Sequence of chain 1.B:
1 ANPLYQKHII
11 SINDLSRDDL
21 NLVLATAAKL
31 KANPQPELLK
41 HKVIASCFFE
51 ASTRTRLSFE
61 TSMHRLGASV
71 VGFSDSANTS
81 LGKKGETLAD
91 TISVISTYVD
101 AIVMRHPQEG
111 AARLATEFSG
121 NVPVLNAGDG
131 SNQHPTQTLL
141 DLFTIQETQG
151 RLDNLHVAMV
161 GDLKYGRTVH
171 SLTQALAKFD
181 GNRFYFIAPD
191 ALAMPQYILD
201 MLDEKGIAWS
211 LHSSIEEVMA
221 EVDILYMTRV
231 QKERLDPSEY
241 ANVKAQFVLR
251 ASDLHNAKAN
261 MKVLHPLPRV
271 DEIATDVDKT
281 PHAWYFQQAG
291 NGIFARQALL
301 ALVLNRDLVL

Binding-site contacts:
Ligand atom C2 contacts residue THR168 of chain 1.A at 3.8 Å.
Ligand atom O3P contacts residue ARG105 of chain 1.A at 3.1 Å (salt-bridge).
Ligand atom O2P contacts residue SER80 of chain 1.B at 3.2 Å (h-bond).
Ligand atom O4 contacts residue ARG229 of chain 1.A at 2.9 Å (salt-bridge).
Ligand atom O4 contacts residue GLN231 of chain 1.A at 2.9 Å (h-bond).
Ligand atom C1 contacts residue ARG105 of chain 1.A at 3.7 Å.
Ligand atom O1P contacts residue LYS84 of chain 1.B at 2.8 Å (salt-bridge).
Ligand atom P contacts residue THR53 of chain 1.A at 3.8 Å.
Ligand atom O3P contacts residue THR53 of chain 1.A at 3.7 Å.
Ligand atom C5 contacts residue ARG229 of chain 1.A at 3.5 Å.
Ligand atom O1 contacts residue THR55 of chain 1.A at 2.9 Å (h-bond).
Ligand atom O1P contacts residue SER80 of chain 1.B at 3.4 Å (h-bond).
Ligand atom C3 contacts residue PRO266 of chain 1.A at 3.6 Å (hydrophobic).
Ligand atom O5 contacts residue PRO268 of chain 1.A at 3.2 Å.
Ligand atom O2 contacts residue ARG167 of chain 1.A at 2.8 Å (salt-bridge).
Ligand atom O1P contacts residue ARG105 of chain 1.A at 2.7 Å (salt-bridge).
Ligand atom O5 contacts residue ARG229 of chain 1.A at 3.0 Å (salt-bridge).
Ligand atom O1 contacts residue HIS134 of chain 1.A at 2.8 Å (h-bond).
Ligand atom O1 contacts residue ARG105 of chain 1.A at 3.0 Å (salt-bridge).
Ligand atom C5 contacts residue PRO268 of chain 1.A at 3.4 Å (hydrophobic).
Ligand atom O2P contacts residue THR53 of chain 1.A at 2.9 Å (h-bond).
Ligand atom C1P contacts residue THR55 of chain 1.A at 3.8 Å.
Ligand atom O3 contacts residue ARG167 of chain 1.A at 2.8 Å (salt-bridge).
Ligand atom O5 contacts residue LYS84 of chain 1.B at 3.2 Å (salt-bridge).
Ligand atom O1 contacts residue GLN137 of chain 1.A at 3.5 Å (h-bond).
Ligand atom C1 contacts residue THR55 of chain 1.A at 3.7 Å.
Ligand atom P contacts residue ARG105 of chain 1.A at 3.5 Å.
Ligand atom O2P contacts residue ARG54 of chain 1.A at 2.8 Å (salt-bridge).
Ligand atom O2 contacts residue LYS84 of chain 1.B at 3.8 Å.
Ligand atom O3P contacts residue THR55 of chain 1.A at 2.6 Å (h-bond).
Ligand atom O3P contacts residue ARG54 of chain 1.A at 3.7 Å.
Ligand atom C4 contacts residue ARG167 of chain 1.A at 3.5 Å.
Ligand atom C5 contacts residue GLN231 of chain 1.A at 3.7 Å.
Ligand atom O3 contacts residue HIS134 of chain 1.A at 3.8 Å.
Ligand atom O4 contacts residue PRO268 of chain 1.A at 3.8 Å.
Ligand atom N2 contacts residue PRO268 of chain 1.A at 3.6 Å.
Ligand atom O3P contacts residue SER52 of chain 1.A at 2.9 Å (h-bond).
Ligand atom O2 contacts residue ARG105 of chain 1.A at 3.0 Å (salt-bridge).
Ligand atom C1P contacts residue ARG54 of chain 1.A at 3.6 Å.
Ligand atom C4 contacts residue HIS134 of chain 1.A at 3.7 Å.

A protein and the small-molecule ligand that binds it are described below.
Small molecule (SMILES): O=C(O)C[C@H](NC(=O)CP(=O)(O)O)C(=O)O

Sequence of chain 1.A:
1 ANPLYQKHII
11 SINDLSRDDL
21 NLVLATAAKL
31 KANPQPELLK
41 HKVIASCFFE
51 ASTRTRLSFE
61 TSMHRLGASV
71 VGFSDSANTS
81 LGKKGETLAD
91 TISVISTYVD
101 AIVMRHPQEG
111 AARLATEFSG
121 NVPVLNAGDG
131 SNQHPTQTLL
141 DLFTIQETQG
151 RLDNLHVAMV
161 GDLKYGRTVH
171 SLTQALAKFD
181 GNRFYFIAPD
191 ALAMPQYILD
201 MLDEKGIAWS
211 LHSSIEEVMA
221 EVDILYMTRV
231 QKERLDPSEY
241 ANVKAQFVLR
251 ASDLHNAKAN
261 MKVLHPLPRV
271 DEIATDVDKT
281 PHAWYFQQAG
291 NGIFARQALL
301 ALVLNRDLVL